Sequence of chain 1.B:
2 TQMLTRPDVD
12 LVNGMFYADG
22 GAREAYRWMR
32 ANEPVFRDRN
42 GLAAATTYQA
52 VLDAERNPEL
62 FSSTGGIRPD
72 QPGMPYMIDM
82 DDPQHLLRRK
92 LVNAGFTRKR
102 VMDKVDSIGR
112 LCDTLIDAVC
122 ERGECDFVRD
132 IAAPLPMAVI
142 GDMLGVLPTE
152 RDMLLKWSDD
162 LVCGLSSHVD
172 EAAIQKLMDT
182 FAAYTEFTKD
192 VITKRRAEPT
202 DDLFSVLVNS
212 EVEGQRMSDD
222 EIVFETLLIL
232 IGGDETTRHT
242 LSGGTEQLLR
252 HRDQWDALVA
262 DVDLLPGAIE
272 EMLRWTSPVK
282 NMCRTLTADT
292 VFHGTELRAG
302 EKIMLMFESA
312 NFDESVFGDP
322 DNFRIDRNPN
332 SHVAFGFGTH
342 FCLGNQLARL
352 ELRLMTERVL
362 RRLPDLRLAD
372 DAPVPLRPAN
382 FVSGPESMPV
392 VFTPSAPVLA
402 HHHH

This small molecule binds to this protein.
Small molecule (SMILES): OC[C@H]1O[C@H]2O[C@H]3[C@H](O)[C@@H](O)[C@@H](O[C@H]4[C@H](O)[C@@H](O)[C@@H](O[C@H]5[C@H](O)[C@@H](O)[C@@H](O[C@H]6[C@H](O)[C@@H](O)[C@@H](O[C@H]7[C@H](O)[C@@H](O)[C@@H](O[C@H]8[C@H](O)[C@@H](O)[C@H](O[C@H]1[C@H](O)[C@H]2O)O[C@@H]8CO)O[C@@H]7CO)O[C@@H]6CO)O[C@@H]5CO)O[C@@H]4CO)O[C@@H]3CO

Binding-site contacts:
Ligand atom O6 contacts residue PHE182 of chain 1.B at 3.8 Å.
Ligand atom O5 contacts residue LYS190 of chain 1.B at 4.3 Å.
Ligand atom C5 contacts residue MET179 of chain 1.B at 4.2 Å (hydrophobic).
Ligand atom O6 contacts residue GLU222 of chain 1.B at 4.0 Å.
Ligand atom O4 contacts residue ASP221 of chain 1.B at 3.6 Å.
Ligand atom O6 contacts residue ASP221 of chain 1.B at 3.1 Å (salt-bridge).
Ligand atom C2 contacts residue ASP221 of chain 1.B at 3.3 Å.
Ligand atom C6 contacts residue ASP221 of chain 1.B at 3.7 Å.
Ligand atom C6 contacts residue MET179 of chain 1.B at 3.1 Å (hydrophobic).
Ligand atom O6 contacts residue ILE175 of chain 1.B at 4.5 Å.
Ligand atom C5 contacts residue PRO76 of chain 1.B at 4.4 Å (hydrophobic).
Ligand atom O4 contacts residue PHE225 of chain 1.B at 4.2 Å.
Ligand atom O2 contacts residue ASP221 of chain 1.B at 2.8 Å (salt-bridge).
Ligand atom O5 contacts residue ASP221 of chain 1.B at 2.6 Å (salt-bridge).
Ligand atom C6 contacts residue PHE182 of chain 1.B at 4.1 Å (hydrophobic).
Ligand atom C4 contacts residue ASP221 of chain 1.B at 4.1 Å.
Ligand atom C3 contacts residue ASP221 of chain 1.B at 3.2 Å.
Ligand atom C5 contacts residue LYS190 of chain 1.B at 3.6 Å.
Ligand atom O5 contacts residue PRO76 of chain 1.B at 4.0 Å.
Ligand atom O6 contacts residue LYS190 of chain 1.B at 4.1 Å.
Ligand atom C6 contacts residue LYS190 of chain 1.B at 4.0 Å.
Ligand atom O6 contacts residue THR186 of chain 1.B at 4.4 Å.
Ligand atom C5 contacts residue ASP221 of chain 1.B at 3.3 Å.
Ligand atom O3 contacts residue ASP221 of chain 1.B at 4.0 Å.
Ligand atom O6 contacts residue PRO76 of chain 1.B at 3.8 Å.
Ligand atom C6 contacts residue PRO76 of chain 1.B at 4.0 Å (hydrophobic).
Ligand atom O6 contacts residue MET179 of chain 1.B at 3.1 Å.
Ligand atom C1 contacts residue ASP221 of chain 1.B at 3.4 Å.
Ligand atom O6 contacts residue PHE225 of chain 1.B at 3.7 Å.
Ligand atom C6 contacts residue PHE225 of chain 1.B at 3.1 Å (hydrophobic).
Ligand atom O5 contacts residue MET179 of chain 1.B at 4.0 Å.
Ligand atom C5 contacts residue PHE225 of chain 1.B at 4.3 Å (hydrophobic).
Ligand atom O6 contacts residue ALA183 of chain 1.B at 4.2 Å.